A protein and the small-molecule ligand that binds it are described below.
Small molecule (SMILES): CCCCCCCCCCCC[N+](C)(C)CCCS(=O)(=O)O

Sequence of chain 35.A:
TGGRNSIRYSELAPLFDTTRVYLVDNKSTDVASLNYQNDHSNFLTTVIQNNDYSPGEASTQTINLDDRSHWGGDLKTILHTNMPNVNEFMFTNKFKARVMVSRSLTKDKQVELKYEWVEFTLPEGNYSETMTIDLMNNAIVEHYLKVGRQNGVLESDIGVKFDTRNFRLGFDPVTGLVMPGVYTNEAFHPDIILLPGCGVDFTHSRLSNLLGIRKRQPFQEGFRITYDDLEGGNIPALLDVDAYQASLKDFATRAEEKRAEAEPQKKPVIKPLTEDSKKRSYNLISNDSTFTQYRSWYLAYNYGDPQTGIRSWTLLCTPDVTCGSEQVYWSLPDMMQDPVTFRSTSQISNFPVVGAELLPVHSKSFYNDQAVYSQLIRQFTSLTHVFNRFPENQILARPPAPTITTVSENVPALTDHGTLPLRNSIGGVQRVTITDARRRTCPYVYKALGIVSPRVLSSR

Binding-site contacts:
Ligand atom O1S contacts residue PHE223 of chain 35.A at 3.2 Å.
Ligand atom C1 contacts residue ARG224 of chain 35.A at 4.1 Å.
Ligand atom S1 contacts residue GLY222 of chain 35.A at 3.8 Å.
Ligand atom O2S contacts residue GLY222 of chain 35.A at 3.4 Å (h-bond).
Ligand atom C2 contacts residue ARG224 of chain 35.A at 4.0 Å.
Ligand atom C1 contacts residue TRP374 of chain 35.A at 3.3 Å (hydrophobic).
Ligand atom C3 contacts residue TRP374 of chain 35.A at 4.0 Å (hydrophobic).
Ligand atom N1 contacts residue TRP374 of chain 35.A at 3.5 Å.
Ligand atom O1S contacts residue GLY222 of chain 35.A at 3.0 Å (h-bond).
Ligand atom S1 contacts residue LYS215 of chain 35.A at 4.1 Å.
Ligand atom O1S contacts residue LYS215 of chain 35.A at 3.9 Å.
Ligand atom O3S contacts residue ARG224 of chain 35.A at 3.8 Å.
Ligand atom O1S contacts residue TRP374 of chain 35.A at 4.0 Å.
Ligand atom C2 contacts residue TRP374 of chain 35.A at 4.0 Å (hydrophobic).
Ligand atom O1S contacts residue ARG224 of chain 35.A at 2.9 Å (salt-bridge).
Ligand atom S1 contacts residue ARG224 of chain 35.A at 4.0 Å.
Ligand atom C3 contacts residue ASP229 of chain 35.A at 4.4 Å.
Ligand atom S1 contacts residue TRP374 of chain 35.A at 4.4 Å.
Ligand atom O2S contacts residue LYS215 of chain 35.A at 3.1 Å (salt-bridge).